This small molecule binds to this protein.
Small molecule (SMILES): CC(=O)N[C@H]1[C@H]([C@H](O)[C@H](O)CO)O[C@@](O)(C(=O)O)C[C@@H]1O

Sequence of chain 2.A:
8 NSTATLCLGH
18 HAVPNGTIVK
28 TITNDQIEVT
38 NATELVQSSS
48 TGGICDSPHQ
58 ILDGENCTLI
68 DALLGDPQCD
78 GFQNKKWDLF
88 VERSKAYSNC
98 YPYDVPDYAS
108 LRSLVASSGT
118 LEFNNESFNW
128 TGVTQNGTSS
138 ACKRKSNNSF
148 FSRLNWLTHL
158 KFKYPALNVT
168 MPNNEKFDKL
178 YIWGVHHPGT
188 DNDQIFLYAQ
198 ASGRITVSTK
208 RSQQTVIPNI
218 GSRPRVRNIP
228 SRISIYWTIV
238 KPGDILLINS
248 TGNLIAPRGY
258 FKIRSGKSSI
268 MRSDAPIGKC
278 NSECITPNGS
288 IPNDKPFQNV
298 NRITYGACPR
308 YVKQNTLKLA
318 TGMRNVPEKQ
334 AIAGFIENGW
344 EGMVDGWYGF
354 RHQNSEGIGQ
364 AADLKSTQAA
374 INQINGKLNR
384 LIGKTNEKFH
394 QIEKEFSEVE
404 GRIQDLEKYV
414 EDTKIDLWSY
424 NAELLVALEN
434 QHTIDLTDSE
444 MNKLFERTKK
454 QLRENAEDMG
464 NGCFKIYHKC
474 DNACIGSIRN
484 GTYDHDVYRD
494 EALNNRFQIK

Binding-site contacts:
Ligand atom O10 contacts residue THR155 of chain 2.A at 4.5 Å.
Ligand atom C10 contacts residue LEU194 of chain 2.A at 3.8 Å (hydrophobic).
Ligand atom C10 contacts residue TRP153 of chain 2.A at 4.3 Å (hydrophobic).
Ligand atom N5 contacts residue TRP153 of chain 2.A at 4.2 Å.
Ligand atom O7 contacts residue PHE193 of chain 2.A at 3.2 Å.
Ligand atom C5 contacts residue THR135 of chain 2.A at 3.6 Å.
Ligand atom O1A contacts residue SER137 of chain 2.A at 3.0 Å (h-bond).
Ligand atom C1 contacts residue SER137 of chain 2.A at 4.1 Å.
Ligand atom C7 contacts residue LEU194 of chain 2.A at 3.9 Å (hydrophobic).
Ligand atom O10 contacts residue LEU194 of chain 2.A at 3.2 Å.
Ligand atom C6 contacts residue THR135 of chain 2.A at 4.2 Å.
Ligand atom C4 contacts residue THR135 of chain 2.A at 3.3 Å.
Ligand atom C11 contacts residue LEU194 of chain 2.A at 4.0 Å (hydrophobic).
Ligand atom O7 contacts residue LEU194 of chain 2.A at 3.5 Å.
Ligand atom C7 contacts residue TRP153 of chain 2.A at 4.5 Å (hydrophobic).
Ligand atom C11 contacts residue THR135 of chain 2.A at 3.7 Å.
Ligand atom C11 contacts residue TRP153 of chain 2.A at 3.6 Å (hydrophobic).
Ligand atom O9 contacts residue LEU194 of chain 2.A at 4.5 Å.
Ligand atom C3 contacts residue ASN145 of chain 2.A at 4.5 Å.
Ligand atom O1A contacts residue THR135 of chain 2.A at 4.5 Å.
Ligand atom C10 contacts residue THR135 of chain 2.A at 3.7 Å.
Ligand atom C11 contacts residue THR155 of chain 2.A at 3.9 Å.
Ligand atom C9 contacts residue ASP190 of chain 2.A at 4.1 Å.
Ligand atom C9 contacts residue LEU194 of chain 2.A at 3.8 Å (hydrophobic).
Ligand atom O1B contacts residue SER137 of chain 2.A at 4.1 Å.
Ligand atom O9 contacts residue ASP190 of chain 2.A at 2.8 Å (salt-bridge).
Ligand atom C11 contacts residue GLY134 of chain 2.A at 3.6 Å.
Ligand atom O1A contacts residue SER136 of chain 2.A at 3.6 Å.
Ligand atom O1A contacts residue ASN145 of chain 2.A at 3.8 Å.
Ligand atom O10 contacts residue PHE193 of chain 2.A at 4.2 Å.
Ligand atom N5 contacts residue THR135 of chain 2.A at 2.8 Å (h-bond).
Ligand atom O4 contacts residue THR135 of chain 2.A at 3.5 Å (h-bond).